Binding-site contacts:
Ligand atom N2 contacts residue TRP357 of chain 4.A at 3.0 Å (h-bond).
Ligand atom C5 contacts residue ASN65 of chain 4.A at 3.6 Å.
Ligand atom O5 contacts residue ASN65 of chain 4.A at 2.4 Å (h-bond).
Ligand atom C4 contacts residue ASN65 of chain 4.A at 4.3 Å.
Ligand atom O5 contacts residue TRP357 of chain 4.A at 4.4 Å.
Ligand atom C7 contacts residue ASN65 of chain 4.A at 3.5 Å.
Ligand atom C1 contacts residue TRP357 of chain 4.A at 3.9 Å (hydrophobic).
Ligand atom C8 contacts residue TRP357 of chain 4.A at 3.2 Å (hydrophobic).
Ligand atom C5 contacts residue TRP357 of chain 4.A at 3.9 Å (hydrophobic).
Ligand atom C4 contacts residue TRP357 of chain 4.A at 4.4 Å (hydrophobic).
Ligand atom C3 contacts residue TRP357 of chain 4.A at 3.9 Å (hydrophobic).
Ligand atom O7 contacts residue ASN65 of chain 4.A at 3.5 Å (h-bond).
Ligand atom N2 contacts residue ASN65 of chain 4.A at 3.0 Å (h-bond).
Ligand atom C1 contacts residue ASN65 of chain 4.A at 1.4 Å.
Ligand atom C7 contacts residue TRP357 of chain 4.A at 3.6 Å (hydrophobic).
Ligand atom O4 contacts residue TRP357 of chain 4.A at 4.1 Å.
Ligand atom C3 contacts residue ASN65 of chain 4.A at 3.9 Å.
Ligand atom C2 contacts residue ASN65 of chain 4.A at 2.6 Å.
Ligand atom C2 contacts residue TRP357 of chain 4.A at 4.0 Å (hydrophobic).

The small molecule below binds the protein below.
Small molecule (SMILES): CC(=O)N[C@@H]1[C@@H](O)[C@H](O)[C@@H](CO)O[C@H]1O

Sequence of chain 4.A:
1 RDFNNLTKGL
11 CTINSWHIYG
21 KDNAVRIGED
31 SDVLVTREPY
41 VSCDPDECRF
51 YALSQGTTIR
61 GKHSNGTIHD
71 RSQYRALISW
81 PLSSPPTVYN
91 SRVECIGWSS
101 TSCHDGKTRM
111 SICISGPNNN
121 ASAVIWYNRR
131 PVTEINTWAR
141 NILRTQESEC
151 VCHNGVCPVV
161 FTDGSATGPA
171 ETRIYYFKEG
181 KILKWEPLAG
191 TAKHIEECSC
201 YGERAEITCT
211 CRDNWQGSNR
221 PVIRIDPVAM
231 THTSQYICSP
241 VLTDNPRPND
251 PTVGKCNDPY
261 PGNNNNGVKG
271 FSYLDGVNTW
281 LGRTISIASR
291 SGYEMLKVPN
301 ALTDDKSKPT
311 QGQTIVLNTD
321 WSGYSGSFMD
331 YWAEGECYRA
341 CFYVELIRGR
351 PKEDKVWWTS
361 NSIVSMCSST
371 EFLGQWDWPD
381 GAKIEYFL